Binding-site contacts:
Ligand atom C6 contacts residue HIS307 of chain 1.A at 3.4 Å.
Ligand atom C2 contacts residue HIS307 of chain 1.A at 3.7 Å.
Ligand atom C3 contacts residue HIS307 of chain 1.A at 3.7 Å.
Ligand atom O4 contacts residue CYS262 of chain 1.A at 3.0 Å (h-bond).
Ligand atom C8 contacts residue HIS307 of chain 1.A at 4.3 Å.
Ligand atom N5 contacts residue HIS307 of chain 1.A at 3.6 Å.
Ligand atom O4 contacts residue ASN305 of chain 1.A at 2.9 Å (h-bond).
Ligand atom C12 contacts residue LYS308 of chain 1.A at 4.4 Å.
Ligand atom S14 contacts residue HIS307 of chain 1.A at 3.6 Å.
Ligand atom C13 contacts residue HIS307 of chain 1.A at 3.8 Å.
Ligand atom O11 contacts residue HIS307 of chain 1.A at 3.9 Å.
Ligand atom C1 contacts residue CYS262 of chain 1.A at 1.8 Å (hydrophobic).
Ligand atom S14 contacts residue LYS308 of chain 1.A at 3.8 Å.
Ligand atom C3 contacts residue CYS262 of chain 1.A at 3.3 Å (hydrophobic).
Ligand atom C3 contacts residue ASN305 of chain 1.A at 3.9 Å.
Ligand atom N7 contacts residue HIS307 of chain 1.A at 4.0 Å.
Ligand atom C2 contacts residue CYS262 of chain 1.A at 2.8 Å (hydrophobic).
Ligand atom C12 contacts residue HIS307 of chain 1.A at 3.8 Å.
Ligand atom O4 contacts residue HIS307 of chain 1.A at 3.9 Å.
Ligand atom C2 contacts residue ASN305 of chain 1.A at 4.5 Å.

A protein and the small-molecule ligand that binds it are described below.
Small molecule (SMILES): CCC(=O)Nc1nc2c(s1)COCC2

Sequence of chain 1.A:
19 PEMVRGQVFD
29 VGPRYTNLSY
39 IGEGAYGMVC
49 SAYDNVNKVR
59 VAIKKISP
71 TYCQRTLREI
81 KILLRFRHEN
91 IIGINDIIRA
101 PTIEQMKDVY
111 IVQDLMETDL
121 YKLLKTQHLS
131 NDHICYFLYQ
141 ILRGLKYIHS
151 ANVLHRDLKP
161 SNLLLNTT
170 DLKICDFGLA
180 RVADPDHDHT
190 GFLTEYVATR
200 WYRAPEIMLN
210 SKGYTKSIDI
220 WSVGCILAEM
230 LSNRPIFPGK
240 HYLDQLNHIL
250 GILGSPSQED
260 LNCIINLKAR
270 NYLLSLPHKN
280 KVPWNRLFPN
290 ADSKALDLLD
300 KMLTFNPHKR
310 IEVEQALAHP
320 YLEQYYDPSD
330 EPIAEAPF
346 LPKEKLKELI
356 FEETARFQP